This small molecule binds to this protein.
Small molecule (SMILES): N[C@@H](CCC(=O)O)C(=O)O

Binding-site contacts:
Ligand atom N contacts residue ASP212 of chain 1.B at 4.1 Å.
Ligand atom CD contacts residue TYR211 of chain 1.B at 3.9 Å (hydrophobic).
Ligand atom OXT contacts residue SER111 of chain 1.B at 3.5 Å (h-bond).
Ligand atom N contacts residue TYR242 of chain 1.B at 4.2 Å.
Ligand atom N contacts residue THR113 of chain 1.B at 2.7 Å (h-bond).
Ligand atom N contacts residue HIS85 of chain 1.B at 3.9 Å.
Ligand atom O contacts residue ARG118 of chain 1.B at 2.5 Å (salt-bridge).
Ligand atom OE2 contacts residue TYR211 of chain 1.B at 3.9 Å.
Ligand atom OE2 contacts residue THR171 of chain 1.B at 2.4 Å (h-bond).
Ligand atom OE1 contacts residue SER170 of chain 1.B at 3.0 Å (h-bond).
Ligand atom CB contacts residue HIS85 of chain 1.B at 3.6 Å.
Ligand atom OXT contacts residue LEU112 of chain 1.B at 3.7 Å.
Ligand atom OE2 contacts residue ASP212 of chain 1.B at 3.1 Å (salt-bridge).
Ligand atom OXT contacts residue SER170 of chain 1.B at 4.3 Å.
Ligand atom CD contacts residue THR171 of chain 1.B at 3.2 Å.
Ligand atom OXT contacts residue THR113 of chain 1.B at 2.8 Å (h-bond).
Ligand atom CA contacts residue HIS85 of chain 1.B at 4.0 Å.
Ligand atom O contacts residue HIS85 of chain 1.B at 3.6 Å.
Ligand atom C contacts residue THR113 of chain 1.B at 3.6 Å.
Ligand atom OE2 contacts residue SER170 of chain 1.B at 4.1 Å.
Ligand atom C contacts residue HIS85 of chain 1.B at 3.7 Å.
Ligand atom N contacts residue SER170 of chain 1.B at 4.1 Å.
Ligand atom CA contacts residue THR113 of chain 1.B at 3.2 Å.
Ligand atom CA contacts residue SER111 of chain 1.B at 4.1 Å.
Ligand atom CD contacts residue ASP212 of chain 1.B at 4.2 Å.
Ligand atom OE1 contacts residue GLY169 of chain 1.B at 3.3 Å.
Ligand atom N contacts residue SER111 of chain 1.B at 3.0 Å (h-bond).
Ligand atom CG contacts residue ASP212 of chain 1.B at 4.2 Å.
Ligand atom C contacts residue SER111 of chain 1.B at 4.2 Å.
Ligand atom CD contacts residue SER170 of chain 1.B at 3.9 Å.
Ligand atom CA contacts residue SER170 of chain 1.B at 3.3 Å.
Ligand atom O contacts residue GLY169 of chain 1.B at 3.7 Å.
Ligand atom CB contacts residue SER170 of chain 1.B at 4.2 Å.
Ligand atom CG contacts residue TYR211 of chain 1.B at 3.5 Å (hydrophobic).
Ligand atom C contacts residue ARG118 of chain 1.B at 3.4 Å.
Ligand atom OXT contacts residue HIS85 of chain 1.B at 3.5 Å.
Ligand atom OE1 contacts residue THR171 of chain 1.B at 3.0 Å (h-bond).
Ligand atom O contacts residue SER170 of chain 1.B at 2.9 Å (h-bond).
Ligand atom C contacts residue SER170 of chain 1.B at 3.5 Å.
Ligand atom OXT contacts residue ARG118 of chain 1.B at 3.1 Å (salt-bridge).

Sequence of chain 1.B:
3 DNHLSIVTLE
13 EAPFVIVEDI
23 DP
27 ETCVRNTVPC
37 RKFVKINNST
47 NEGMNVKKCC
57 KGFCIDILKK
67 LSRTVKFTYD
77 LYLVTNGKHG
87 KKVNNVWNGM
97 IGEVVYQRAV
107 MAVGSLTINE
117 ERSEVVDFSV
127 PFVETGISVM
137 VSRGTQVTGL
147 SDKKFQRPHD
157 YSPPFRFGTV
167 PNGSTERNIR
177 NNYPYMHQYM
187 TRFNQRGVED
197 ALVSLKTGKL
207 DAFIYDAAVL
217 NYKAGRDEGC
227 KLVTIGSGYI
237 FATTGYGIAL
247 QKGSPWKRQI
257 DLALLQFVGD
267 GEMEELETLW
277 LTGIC